Sequence of chain 1.A:
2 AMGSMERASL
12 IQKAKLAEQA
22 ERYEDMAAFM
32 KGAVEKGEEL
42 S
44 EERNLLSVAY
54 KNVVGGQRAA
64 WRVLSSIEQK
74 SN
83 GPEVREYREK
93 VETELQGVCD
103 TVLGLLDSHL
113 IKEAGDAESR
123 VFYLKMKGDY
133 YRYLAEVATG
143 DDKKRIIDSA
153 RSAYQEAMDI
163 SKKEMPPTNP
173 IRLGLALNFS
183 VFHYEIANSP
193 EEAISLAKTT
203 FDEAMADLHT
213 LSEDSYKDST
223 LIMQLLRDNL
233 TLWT

This protein binds this small molecule.
Small molecule (SMILES): COc1ccc2nc(Cl)n(-c3ccc(C=O)cc3)c2c1

Sequence of chain 1.B:
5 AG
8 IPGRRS

Binding-site contacts:
Ligand atom C09 contacts residue ILE224 of chain 1.A at 3.9 Å (hydrophobic).
Ligand atom C15 contacts residue UON1 of chain 1.C at 0.5 Å.
Ligand atom C20 contacts residue PRO172 of chain 1.A at 3.5 Å (hydrophobic).
Ligand atom C20 contacts residue GLY176 of chain 1.A at 3.8 Å.
Ligand atom C10 contacts residue LEU223 of chain 1.A at 3.6 Å (hydrophobic).
Ligand atom C13 contacts residue LEU223 of chain 1.A at 3.6 Å (hydrophobic).
Ligand atom C08 contacts residue ILE224 of chain 1.A at 3.9 Å (hydrophobic).
Ligand atom CL1 contacts residue PRO172 of chain 1.A at 3.7 Å.
Ligand atom C19 contacts residue PRO172 of chain 1.A at 3.2 Å (hydrophobic).
Ligand atom C10 contacts residue UON1 of chain 1.C at 1.1 Å.
Ligand atom C04 contacts residue ILE8 of chain 1.B at 3.8 Å (hydrophobic).
Ligand atom N16 contacts residue UON1 of chain 1.C at 0.5 Å.
Ligand atom C03 contacts residue ILE8 of chain 1.B at 3.9 Å (hydrophobic).
Ligand atom C08 contacts residue UON1 of chain 1.C at 0.5 Å.
Ligand atom O11 contacts residue UON1 of chain 1.C at 1.7 Å.
Ligand atom C02 contacts residue LYS127 of chain 1.A at 1.4 Å.
Ligand atom C12 contacts residue PRO9 of chain 1.B at 3.9 Å (hydrophobic).
Ligand atom C03 contacts residue LYS127 of chain 1.A at 2.4 Å.
Ligand atom C19 contacts residue UON1 of chain 1.C at 0.3 Å.
Ligand atom C20 contacts residue ILE173 of chain 1.A at 4.1 Å (hydrophobic).
Ligand atom C17 contacts residue UON1 of chain 1.C at 0.4 Å.
Ligand atom C20 contacts residue UON1 of chain 1.C at 0.2 Å.
Ligand atom N16 contacts residue PRO172 of chain 1.A at 4.0 Å.
Ligand atom CL1 contacts residue UON1 of chain 1.C at 0.8 Å.
Ligand atom C12 contacts residue LEU223 of chain 1.A at 3.7 Å (hydrophobic).
Ligand atom C02 contacts residue UON1 of chain 1.C at 0.1 Å.
Ligand atom C05 contacts residue UON1 of chain 1.C at 0.4 Å.
Ligand atom C20 contacts residue LYS127 of chain 1.A at 2.7 Å.
Ligand atom C12 contacts residue UON1 of chain 1.C at 2.7 Å.
Ligand atom C06 contacts residue UON1 of chain 1.C at 0.4 Å.
Ligand atom C03 contacts residue UON1 of chain 1.C at 0.2 Å.
Ligand atom C17 contacts residue PRO172 of chain 1.A at 3.7 Å (hydrophobic).
Ligand atom N07 contacts residue UON1 of chain 1.C at 0.5 Å (h-bond).
Ligand atom C10 contacts residue ILE224 of chain 1.A at 4.1 Å (hydrophobic).
Ligand atom C14 contacts residue UON1 of chain 1.C at 1.1 Å.
Ligand atom C04 contacts residue UON1 of chain 1.C at 0.2 Å.
Ligand atom C13 contacts residue UON1 of chain 1.C at 2.0 Å.
Ligand atom C04 contacts residue LYS127 of chain 1.A at 3.7 Å.
Ligand atom C09 contacts residue UON1 of chain 1.C at 0.8 Å.
Ligand atom O11 contacts residue LEU223 of chain 1.A at 3.1 Å.